This protein binds this small molecule.
Small molecule (SMILES): CC(=O)N[C@@H]1[C@@H](O)[C@H](O)[C@@H](CO)O[C@H]1O

Binding-site contacts:
Ligand atom C6 contacts residue ASN70 of chain 1.B at 3.2 Å.
Ligand atom C4 contacts residue ASN70 of chain 1.B at 3.3 Å.
Ligand atom C2 contacts residue ASN70 of chain 1.B at 2.5 Å.
Ligand atom C8 contacts residue ASN70 of chain 1.B at 3.9 Å.
Ligand atom C1 contacts residue ASN70 of chain 1.B at 1.4 Å.
Ligand atom O5 contacts residue ASN70 of chain 1.B at 2.5 Å (h-bond).
Ligand atom N2 contacts residue ASN70 of chain 1.B at 3.5 Å (h-bond).
Ligand atom C3 contacts residue ASN70 of chain 1.B at 3.5 Å.
Ligand atom C7 contacts residue ASN70 of chain 1.B at 4.2 Å.
Ligand atom C5 contacts residue ASN70 of chain 1.B at 3.1 Å.

Sequence of chain 1.B:
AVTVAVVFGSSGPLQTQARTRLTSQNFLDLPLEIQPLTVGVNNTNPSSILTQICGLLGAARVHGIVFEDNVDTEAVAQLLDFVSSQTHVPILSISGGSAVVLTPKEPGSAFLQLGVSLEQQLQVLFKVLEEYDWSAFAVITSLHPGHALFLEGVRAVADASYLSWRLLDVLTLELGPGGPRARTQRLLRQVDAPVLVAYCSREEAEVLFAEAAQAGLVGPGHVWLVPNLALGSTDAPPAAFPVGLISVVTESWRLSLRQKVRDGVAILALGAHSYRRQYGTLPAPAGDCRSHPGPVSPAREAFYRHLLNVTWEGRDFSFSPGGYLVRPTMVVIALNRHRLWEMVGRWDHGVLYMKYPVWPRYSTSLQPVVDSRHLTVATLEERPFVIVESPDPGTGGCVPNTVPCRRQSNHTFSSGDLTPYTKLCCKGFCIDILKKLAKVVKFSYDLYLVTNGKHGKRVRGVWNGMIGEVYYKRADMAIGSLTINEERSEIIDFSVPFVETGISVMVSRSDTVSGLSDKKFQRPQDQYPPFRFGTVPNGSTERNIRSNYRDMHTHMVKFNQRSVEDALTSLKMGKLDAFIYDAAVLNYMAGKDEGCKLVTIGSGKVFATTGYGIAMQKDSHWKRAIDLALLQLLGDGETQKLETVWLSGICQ